Sequence of chain 2.B:
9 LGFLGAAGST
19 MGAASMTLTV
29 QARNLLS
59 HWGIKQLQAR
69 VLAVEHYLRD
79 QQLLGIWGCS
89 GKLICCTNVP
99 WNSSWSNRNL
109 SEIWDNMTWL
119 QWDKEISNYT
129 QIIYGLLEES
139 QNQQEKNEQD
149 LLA

Binding-site contacts:
Ligand atom C7 contacts residue ASN126 of chain 2.B at 3.3 Å.
Ligand atom C2 contacts residue ASN126 of chain 2.B at 2.5 Å.
Ligand atom C8 contacts residue ASN126 of chain 2.B at 4.2 Å.
Ligand atom C4 contacts residue ASN126 of chain 2.B at 4.2 Å.
Ligand atom O7 contacts residue ASN126 of chain 2.B at 3.6 Å (h-bond).
Ligand atom C3 contacts residue ASN126 of chain 2.B at 3.8 Å.
Ligand atom C1 contacts residue ASN126 of chain 2.B at 1.4 Å.
Ligand atom N2 contacts residue ASN126 of chain 2.B at 3.0 Å (h-bond).
Ligand atom O7 contacts residue TYR127 of chain 2.B at 3.7 Å.
Ligand atom N2 contacts residue TYR127 of chain 2.B at 4.4 Å.
Ligand atom C5 contacts residue ASN126 of chain 2.B at 3.6 Å.
Ligand atom C8 contacts residue GLU123 of chain 2.B at 4.0 Å.
Ligand atom O7 contacts residue GLU123 of chain 2.B at 3.1 Å (salt-bridge).
Ligand atom C7 contacts residue GLU123 of chain 2.B at 3.9 Å.
Ligand atom O6 contacts residue ASN126 of chain 2.B at 4.1 Å.
Ligand atom O5 contacts residue ASN126 of chain 2.B at 2.3 Å (h-bond).

The small molecule below binds the protein below.
Small molecule (SMILES): CC(=O)N[C@@H]1[C@@H](O)[C@H](O)[C@@H](CO)O[C@H]1O